Sequence of chain 1.C:
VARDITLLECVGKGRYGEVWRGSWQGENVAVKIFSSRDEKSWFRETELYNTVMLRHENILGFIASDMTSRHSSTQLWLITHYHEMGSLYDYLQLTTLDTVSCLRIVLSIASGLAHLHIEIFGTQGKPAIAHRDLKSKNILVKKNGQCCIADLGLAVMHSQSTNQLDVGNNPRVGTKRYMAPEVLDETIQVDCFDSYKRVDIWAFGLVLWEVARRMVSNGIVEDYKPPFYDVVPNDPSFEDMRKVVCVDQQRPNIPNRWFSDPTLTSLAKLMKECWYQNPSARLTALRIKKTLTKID

Binding-site contacts:
Ligand atom CAC contacts residue LEU65 of chain 1.C at 3.6 Å (hydrophobic).
Ligand atom CAN contacts residue MET90 of chain 1.C at 3.9 Å (hydrophobic).
Ligand atom CAE contacts residue VAL16 of chain 1.C at 3.9 Å (hydrophobic).
Ligand atom CAH contacts residue GLU89 of chain 1.C at 3.5 Å.
Ligand atom CAD contacts residue THR85 of chain 1.C at 3.4 Å.
Ligand atom NAT contacts residue ALA35 of chain 1.C at 3.9 Å.
Ligand atom NBE contacts residue LEU145 of chain 1.C at 3.7 Å.
Ligand atom CAF contacts residue HIS88 of chain 1.C at 3.5 Å.
Ligand atom CAL contacts residue ALA35 of chain 1.C at 3.5 Å (hydrophobic).
Ligand atom CBC contacts residue LEU145 of chain 1.C at 3.7 Å (hydrophobic).
Ligand atom CAJ contacts residue LEU145 of chain 1.C at 3.6 Å (hydrophobic).
Ligand atom CAI contacts residue ALA155 of chain 1.C at 3.9 Å (hydrophobic).
Ligand atom NAT contacts residue TYR87 of chain 1.C at 3.8 Å.
Ligand atom NAT contacts residue HIS86 of chain 1.C at 3.8 Å.
Ligand atom CAF contacts residue GLY91 of chain 1.C at 3.7 Å.
Ligand atom CAM contacts residue HIS88 of chain 1.C at 3.4 Å.
Ligand atom CAL contacts residue HIS86 of chain 1.C at 3.5 Å.
Ligand atom CAG contacts residue ASP95 of chain 1.C at 3.7 Å.
Ligand atom CAY contacts residue LEU65 of chain 1.C at 3.9 Å (hydrophobic).
Ligand atom CAP contacts residue GLU89 of chain 1.C at 3.7 Å.
Ligand atom CAE contacts residue ASP95 of chain 1.C at 3.8 Å.
Ligand atom CAB contacts residue LYS142 of chain 1.C at 3.5 Å.
Ligand atom CAE contacts residue GLY91 of chain 1.C at 3.7 Å.
Ligand atom CAD contacts residue ALA35 of chain 1.C at 3.7 Å (hydrophobic).
Ligand atom CAH contacts residue TYR87 of chain 1.C at 3.6 Å (hydrophobic).
Ligand atom CAK contacts residue VAL16 of chain 1.C at 3.8 Å (hydrophobic).
Ligand atom NAT contacts residue HIS88 of chain 1.C at 3.2 Å (h-bond).
Ligand atom CAV contacts residue GLY91 of chain 1.C at 3.6 Å.
Ligand atom NAR contacts residue LYS37 of chain 1.C at 3.8 Å.
Ligand atom CAZ contacts residue ALA35 of chain 1.C at 3.9 Å (hydrophobic).
Ligand atom CAW contacts residue VAL16 of chain 1.C at 3.9 Å (hydrophobic).
Ligand atom CAA contacts residue ALA155 of chain 1.C at 3.9 Å (hydrophobic).
Ligand atom CAO contacts residue ASP95 of chain 1.C at 3.6 Å.
Ligand atom CAM contacts residue TYR87 of chain 1.C at 3.7 Å (hydrophobic).
Ligand atom CAD contacts residue LEU65 of chain 1.C at 3.6 Å (hydrophobic).
Ligand atom CAF contacts residue TYR87 of chain 1.C at 3.3 Å (hydrophobic).
Ligand atom CAC contacts residue THR85 of chain 1.C at 3.8 Å.
Ligand atom NAS contacts residue VAL24 of chain 1.C at 3.7 Å.
Ligand atom CAN contacts residue GLU89 of chain 1.C at 3.4 Å.
Ligand atom CAA contacts residue ASN143 of chain 1.C at 3.4 Å.

A small-molecule ligand and the protein it binds are described below.
Small molecule (SMILES): c1ccc2c(-c3cnn4cc(-c5ccc(N6CCNCC6)cc5)cnc34)ccnc2c1